Sequence of chain 23.C:
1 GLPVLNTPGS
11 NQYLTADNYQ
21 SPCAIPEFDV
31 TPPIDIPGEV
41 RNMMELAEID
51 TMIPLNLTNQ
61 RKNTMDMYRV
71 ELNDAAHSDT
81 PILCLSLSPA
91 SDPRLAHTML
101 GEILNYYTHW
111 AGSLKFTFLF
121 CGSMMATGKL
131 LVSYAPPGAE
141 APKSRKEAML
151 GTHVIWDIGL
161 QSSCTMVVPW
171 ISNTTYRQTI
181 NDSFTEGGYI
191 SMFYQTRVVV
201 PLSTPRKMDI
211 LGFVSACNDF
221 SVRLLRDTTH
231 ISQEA

Sequence of chain 23.A:
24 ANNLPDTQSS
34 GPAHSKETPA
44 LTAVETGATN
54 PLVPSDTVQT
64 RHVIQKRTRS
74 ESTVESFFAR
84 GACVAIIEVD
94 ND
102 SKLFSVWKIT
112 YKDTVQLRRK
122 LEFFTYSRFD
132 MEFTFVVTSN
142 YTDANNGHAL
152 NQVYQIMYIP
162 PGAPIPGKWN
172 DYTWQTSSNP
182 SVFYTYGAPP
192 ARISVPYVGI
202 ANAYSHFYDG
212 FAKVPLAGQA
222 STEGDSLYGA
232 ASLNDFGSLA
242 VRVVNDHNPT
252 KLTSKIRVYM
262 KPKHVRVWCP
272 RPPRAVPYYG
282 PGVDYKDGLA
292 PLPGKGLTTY

Binding-site contacts:
Ligand atom C14 contacts residue TYR159 of chain 23.A at 3.5 Å (hydrophobic).
Ligand atom O3 contacts residue PHE130 of chain 23.A at 3.6 Å.
Ligand atom C1 contacts residue TYR205 of chain 23.A at 3.8 Å (hydrophobic).
Ligand atom C6 contacts residue TYR112 of chain 23.A at 3.7 Å (hydrophobic).
Ligand atom C2 contacts residue PHE237 of chain 23.A at 3.6 Å (hydrophobic).
Ligand atom C16 contacts residue ALA24 of chain 23.C at 3.8 Å (hydrophobic).
Ligand atom C17 contacts residue TYR159 of chain 23.A at 3.7 Å (hydrophobic).
Ligand atom C3 contacts residue MET132 of chain 23.A at 3.7 Å (hydrophobic).
Ligand atom CL2 contacts residue TYR159 of chain 23.A at 3.6 Å.
Ligand atom C21 contacts residue HIS207 of chain 23.A at 3.6 Å.
Ligand atom C11 contacts residue ILE110 of chain 23.A at 3.8 Å (hydrophobic).
Ligand atom C12 contacts residue PHE134 of chain 23.A at 3.8 Å (hydrophobic).
Ligand atom CL2 contacts residue ILE25 of chain 23.C at 3.4 Å.
Ligand atom C13 contacts residue MET132 of chain 23.A at 3.4 Å (hydrophobic).
Ligand atom C16 contacts residue TYR159 of chain 23.A at 3.8 Å (hydrophobic).
Ligand atom O2 contacts residue VAL196 of chain 23.A at 3.4 Å.
Ligand atom C7 contacts residue MET132 of chain 23.A at 3.3 Å (hydrophobic).
Ligand atom O1 contacts residue MET132 of chain 23.A at 3.7 Å.
Ligand atom O1 contacts residue ILE110 of chain 23.A at 3.7 Å.
Ligand atom C9 contacts residue PHE237 of chain 23.A at 3.7 Å (hydrophobic).
Ligand atom C13 contacts residue ILE110 of chain 23.A at 3.7 Å (hydrophobic).
Ligand atom CL3 contacts residue LEU240 of chain 23.A at 3.8 Å.
Ligand atom O3 contacts residue TYR112 of chain 23.A at 3.6 Å.
Ligand atom C5 contacts residue TYR112 of chain 23.A at 3.5 Å (hydrophobic).
Ligand atom C20 contacts residue ILE194 of chain 23.A at 3.8 Å (hydrophobic).
Ligand atom C21 contacts residue SER128 of chain 23.A at 3.8 Å.
Ligand atom C9 contacts residue VAL199 of chain 23.A at 3.6 Å (hydrophobic).
Ligand atom C13 contacts residue PHE134 of chain 23.A at 3.7 Å (hydrophobic).
Ligand atom CL2 contacts residue ALA24 of chain 23.C at 3.5 Å.
Ligand atom C10 contacts residue TYR159 of chain 23.A at 3.5 Å (hydrophobic).
Ligand atom C4 contacts residue MET132 of chain 23.A at 3.8 Å (hydrophobic).
Ligand atom C12 contacts residue ILE110 of chain 23.A at 3.8 Å (hydrophobic).
Ligand atom C21 contacts residue TYR205 of chain 23.A at 3.8 Å (hydrophobic).
Ligand atom C7 contacts residue PHE237 of chain 23.A at 3.5 Å (hydrophobic).
Ligand atom C8 contacts residue MET132 of chain 23.A at 3.4 Å (hydrophobic).
Ligand atom O1 contacts residue PHE237 of chain 23.A at 3.8 Å.
Ligand atom C17 contacts residue ALA24 of chain 23.C at 3.7 Å (hydrophobic).
Ligand atom CL3 contacts residue PHE134 of chain 23.A at 3.8 Å.
Ligand atom C20 contacts residue LEU240 of chain 23.A at 3.8 Å (hydrophobic).
Ligand atom C19 contacts residue LEU240 of chain 23.A at 3.8 Å (hydrophobic).

This protein binds this small molecule.
Small molecule (SMILES): COc1ccc(OCc2ccc(COc3c(Cl)cccc3Cl)cc2)c(Cl)c1